A small-molecule ligand and the protein it binds are described below.
Small molecule (SMILES): CO[C@H]1O[C@H](CO)[C@H](O)[C@H](O)[C@H]1O

Sequence of chain 2.G:
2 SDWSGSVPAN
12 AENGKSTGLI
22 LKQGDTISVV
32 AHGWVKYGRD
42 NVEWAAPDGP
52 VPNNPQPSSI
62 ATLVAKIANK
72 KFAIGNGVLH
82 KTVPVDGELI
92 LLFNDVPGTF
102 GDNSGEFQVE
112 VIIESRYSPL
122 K

Binding-site contacts:
Ligand atom C6 contacts residue VAL97 of chain 2.G at 3.6 Å (hydrophobic).
Ligand atom C4 contacts residue THR100 of chain 2.G at 3.6 Å.
Ligand atom O4 contacts residue CA1 of chain 2.V at 2.6 Å.
Ligand atom C6 contacts residue ASP96 of chain 2.G at 3.4 Å.
Ligand atom O4 contacts residue TYR38 of chain 2.G at 3.2 Å (h-bond).
Ligand atom C3 contacts residue ASP103 of chain 2.G at 3.6 Å.
Ligand atom O6 contacts residue ILE61 of chain 2.G at 3.5 Å.
Ligand atom O3 contacts residue CA1 of chain 2.V at 2.4 Å.
Ligand atom O2 contacts residue GLU44 of chain 2.G at 2.8 Å (salt-bridge).
Ligand atom C4 contacts residue TYR38 of chain 2.G at 4.0 Å (hydrophobic).
Ligand atom O5 contacts residue GLN57 of chain 2.G at 3.2 Å (h-bond).
Ligand atom O6 contacts residue VAL97 of chain 2.G at 3.9 Å.
Ligand atom C2 contacts residue ASP103 of chain 2.G at 3.8 Å.
Ligand atom O1 contacts residue GLU44 of chain 2.G at 3.7 Å.
Ligand atom C3 contacts residue TYR38 of chain 2.G at 3.7 Å (hydrophobic).
Ligand atom C6 contacts residue ILE61 of chain 2.G at 3.7 Å (hydrophobic).
Ligand atom O2 contacts residue ASP103 of chain 2.G at 3.3 Å (salt-bridge).
Ligand atom C4 contacts residue CA1 of chain 2.V at 3.4 Å.
Ligand atom C3 contacts residue CA1 of chain 2.V at 3.4 Å.
Ligand atom C2 contacts residue TYR38 of chain 2.G at 3.3 Å (hydrophobic).
Ligand atom O4 contacts residue THR100 of chain 2.G at 3.5 Å (h-bond).
Ligand atom C6 contacts residue GLN57 of chain 2.G at 3.8 Å.
Ligand atom O5 contacts residue TYR38 of chain 2.G at 3.6 Å.
Ligand atom O4 contacts residue ASP96 of chain 2.G at 2.7 Å (salt-bridge).
Ligand atom C2 contacts residue GLU44 of chain 2.G at 3.3 Å.
Ligand atom C1 contacts residue TYR38 of chain 2.G at 3.9 Å (hydrophobic).
Ligand atom O3 contacts residue THR100 of chain 2.G at 3.5 Å (h-bond).
Ligand atom O3 contacts residue ASP103 of chain 2.G at 2.5 Å (salt-bridge).
Ligand atom C7 contacts residue GLN57 of chain 2.G at 3.5 Å.
Ligand atom O3 contacts residue TYR38 of chain 2.G at 3.2 Å (h-bond).
Ligand atom C1 contacts residue GLN57 of chain 2.G at 4.1 Å.
Ligand atom O2 contacts residue GLY39 of chain 2.G at 3.9 Å.
Ligand atom O2 contacts residue TYR38 of chain 2.G at 3.9 Å.
Ligand atom C4 contacts residue ASP96 of chain 2.G at 3.6 Å.
Ligand atom O6 contacts residue PRO58 of chain 2.G at 4.0 Å.
Ligand atom C5 contacts residue ASP96 of chain 2.G at 4.2 Å.
Ligand atom C2 contacts residue CA1 of chain 2.V at 4.0 Å.
Ligand atom C5 contacts residue GLN57 of chain 2.G at 3.9 Å.
Ligand atom C1 contacts residue GLU44 of chain 2.G at 3.1 Å.
Ligand atom O6 contacts residue GLN57 of chain 2.G at 2.9 Å (h-bond).